The protein below binds the small molecule below.
Small molecule (SMILES): CCCC[C@@H](CN[C@@H](CCCC)C(=O)N[C@@H](CCC(N)=O)C(=O)N[C@@H](CCCNC(N)=[NH2+])C(N)=O)NC(=O)[C@@H](NC(=O)[C@@H](NC(C)=O)[C@@H](C)O)[C@@H](C)CC

Binding-site contacts:
Ligand atom CG1 contacts residue GLY48 of chain 1.A at 3.5 Å.
Ligand atom CA1 contacts residue GLY48 of chain 1.A at 3.4 Å.
Ligand atom CE contacts residue ILE50 of chain 1.A at 3.1 Å (hydrophobic).
Ligand atom N contacts residue GLY48 of chain 1.A at 3.6 Å (h-bond).
Ligand atom CE1 contacts residue PRO81 of chain 1.A at 3.9 Å (hydrophobic).
Ligand atom O2 contacts residue GLY49 of chain 1.A at 3.2 Å.
Ligand atom CB1 contacts residue GLY48 of chain 1.A at 3.1 Å.
Ligand atom CB contacts residue ASP29 of chain 1.A at 3.1 Å.
Ligand atom CA2 contacts residue GLY27 of chain 1.A at 3.5 Å.
Ligand atom C3 contacts residue GLY27 of chain 1.A at 3.9 Å.
Ligand atom CA4 contacts residue ILE50 of chain 1.A at 3.3 Å (hydrophobic).
Ligand atom CD1 contacts residue ASP30 of chain 1.A at 3.4 Å.
Ligand atom CG21 contacts residue ALA28 of chain 1.A at 4.1 Å (hydrophobic).
Ligand atom CG2 contacts residue ASP29 of chain 1.A at 3.3 Å.
Ligand atom CD contacts residue GLY49 of chain 1.A at 4.0 Å.
Ligand atom CA3 contacts residue ASN25 of chain 1.A at 3.7 Å.
Ligand atom CB2 contacts residue GLY27 of chain 1.A at 3.3 Å.
Ligand atom O2 contacts residue GLY48 of chain 1.A at 3.5 Å (h-bond).
Ligand atom CA1 contacts residue GLY27 of chain 1.A at 4.1 Å.
Ligand atom CH3 contacts residue GLY48 of chain 1.A at 4.1 Å.
Ligand atom CG21 contacts residue ILE84 of chain 1.A at 3.1 Å (hydrophobic).
Ligand atom CG1 contacts residue ILE47 of chain 1.A at 3.9 Å (hydrophobic).
Ligand atom O1 contacts residue ASP29 of chain 1.A at 3.0 Å (salt-bridge).
Ligand atom CD1 contacts residue ASP29 of chain 1.A at 3.8 Å.
Ligand atom C2 contacts residue GLY48 of chain 1.A at 3.8 Å.
Ligand atom O1 contacts residue GLY27 of chain 1.A at 3.6 Å.
Ligand atom CB3 contacts residue ASN25 of chain 1.A at 3.5 Å.
Ligand atom CA contacts residue ASP29 of chain 1.A at 3.8 Å.
Ligand atom O3 contacts residue ILE50 of chain 1.A at 3.3 Å.
Ligand atom CG4 contacts residue ILE50 of chain 1.A at 3.2 Å (hydrophobic).
Ligand atom N3 contacts residue ASN25 of chain 1.A at 3.5 Å (h-bond).
Ligand atom OG1 contacts residue GLY48 of chain 1.A at 3.9 Å.
Ligand atom N1 contacts residue GLY48 of chain 1.A at 2.8 Å (h-bond).
Ligand atom C1 contacts residue GLY48 of chain 1.A at 3.9 Å.
Ligand atom CD contacts residue ILE50 of chain 1.A at 3.8 Å (hydrophobic).
Ligand atom C2 contacts residue GLY27 of chain 1.A at 3.9 Å.
Ligand atom C2 contacts residue GLY49 of chain 1.A at 4.1 Å.
Ligand atom CB4 contacts residue ILE50 of chain 1.A at 3.2 Å (hydrophobic).
Ligand atom O1 contacts residue ALA28 of chain 1.A at 3.6 Å.
Ligand atom N2 contacts residue GLY27 of chain 1.A at 2.9 Å (h-bond).

Sequence of chain 1.A:
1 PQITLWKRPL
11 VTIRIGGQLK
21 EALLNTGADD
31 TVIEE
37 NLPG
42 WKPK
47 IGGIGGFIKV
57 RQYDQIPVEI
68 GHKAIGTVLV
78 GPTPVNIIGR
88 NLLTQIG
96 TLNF